Binding-site contacts:
Ligand atom O contacts residue MET110 of chain 1.B at 3.2 Å (h-bond).
Ligand atom N1 contacts residue LEU212 of chain 1.B at 3.8 Å.
Ligand atom C11 contacts residue LEU212 of chain 1.B at 3.6 Å (hydrophobic).
Ligand atom C18 contacts residue HIS161 of chain 1.B at 3.2 Å.
Ligand atom C contacts residue MET110 of chain 1.B at 3.7 Å (hydrophobic).
Ligand atom C19 contacts residue ILE172 of chain 1.B at 3.8 Å (hydrophobic).
Ligand atom C8 contacts residue VAL208 of chain 1.B at 4.0 Å (hydrophobic).
Ligand atom C13 contacts residue VAL208 of chain 1.B at 4.3 Å (hydrophobic).
Ligand atom C8 contacts residue LEU204 of chain 1.B at 4.3 Å (hydrophobic).
Ligand atom C10 contacts residue VAL220 of chain 1.B at 4.3 Å (hydrophobic).
Ligand atom C10 contacts residue ALA219 of chain 1.B at 3.3 Å (hydrophobic).
Ligand atom C10 contacts residue ALA223 of chain 1.B at 3.5 Å (hydrophobic).
Ligand atom C12 contacts residue LEU212 of chain 1.B at 3.6 Å (hydrophobic).
Ligand atom C16 contacts residue ILE211 of chain 1.B at 3.9 Å (hydrophobic).
Ligand atom C9 contacts residue ALA202 of chain 1.B at 4.0 Å (hydrophobic).
Ligand atom C8 contacts residue ALA202 of chain 1.B at 4.0 Å (hydrophobic).
Ligand atom C15 contacts residue ASP166 of chain 1.B at 3.9 Å.
Ligand atom C9 contacts residue LEU204 of chain 1.B at 4.0 Å (hydrophobic).
Ligand atom C2 contacts residue TRP169 of chain 1.B at 3.9 Å (hydrophobic).
Ligand atom N contacts residue VAL208 of chain 1.B at 4.0 Å.
Ligand atom C contacts residue NAP1 of chain 1.I at 3.9 Å.
Ligand atom C9 contacts residue ALA223 of chain 1.B at 3.6 Å (hydrophobic).
Ligand atom C6 contacts residue VAL208 of chain 1.B at 3.7 Å (hydrophobic).
Ligand atom C10 contacts residue LEU212 of chain 1.B at 4.2 Å (hydrophobic).
Ligand atom C7 contacts residue LEU212 of chain 1.B at 4.2 Å (hydrophobic).
Ligand atom N contacts residue NAP1 of chain 1.I at 3.4 Å (h-bond).
Ligand atom C5 contacts residue NAP1 of chain 1.I at 3.1 Å.
Ligand atom C19 contacts residue NAP1 of chain 1.I at 4.1 Å.
Ligand atom C20 contacts residue TRP169 of chain 1.B at 3.6 Å (hydrophobic).
Ligand atom C19 contacts residue HIS161 of chain 1.B at 3.2 Å.
Ligand atom C7 contacts residue VAL208 of chain 1.B at 3.8 Å (hydrophobic).
Ligand atom C16 contacts residue TRP169 of chain 1.B at 3.9 Å (hydrophobic).
Ligand atom C15 contacts residue TRP169 of chain 1.B at 3.9 Å (hydrophobic).
Ligand atom C11 contacts residue ALA219 of chain 1.B at 3.7 Å (hydrophobic).
Ligand atom C18 contacts residue NAP1 of chain 1.I at 3.8 Å.
Ligand atom C4 contacts residue NAP1 of chain 1.I at 3.6 Å.
Ligand atom O contacts residue NAP1 of chain 1.I at 2.7 Å (h-bond).
Ligand atom C20 contacts residue ILE172 of chain 1.B at 3.8 Å (hydrophobic).
Ligand atom C5 contacts residue VAL208 of chain 1.B at 3.8 Å (hydrophobic).
Ligand atom C17 contacts residue NAP1 of chain 1.I at 3.8 Å.

Sequence of chain 1.B:
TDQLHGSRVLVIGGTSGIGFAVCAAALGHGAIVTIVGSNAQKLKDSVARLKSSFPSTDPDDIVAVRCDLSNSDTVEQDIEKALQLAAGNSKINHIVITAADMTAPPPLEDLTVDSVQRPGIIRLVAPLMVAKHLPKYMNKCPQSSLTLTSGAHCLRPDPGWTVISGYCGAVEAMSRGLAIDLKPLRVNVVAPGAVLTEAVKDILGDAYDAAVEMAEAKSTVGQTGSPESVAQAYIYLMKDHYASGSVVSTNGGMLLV

A protein and the small-molecule ligand that binds it are described below.
Small molecule (SMILES): CC1(C)c2[nH]c3ccccc3c2C[C@@]23CN4CCC[C@]4(C[C@@H]12)C(=O)N3